Binding-site contacts:
Ligand atom C17 contacts residue GLY268 of chain 2.A at 3.7 Å.
Ligand atom O2 contacts residue ILE178 of chain 2.A at 3.6 Å.
Ligand atom C2 contacts residue GLY268 of chain 2.A at 4.0 Å.
Ligand atom C17 contacts residue IMP1 of chain 2.C at 3.7 Å.
Ligand atom O5 contacts residue SER129 of chain 2.A at 2.7 Å (h-bond).
Ligand atom C12 contacts residue SER128 of chain 2.A at 4.0 Å.
Ligand atom O4 contacts residue IMP1 of chain 2.C at 3.0 Å.
Ligand atom O6 contacts residue SER129 of chain 2.A at 3.0 Å (h-bond).
Ligand atom C1 contacts residue THR186 of chain 2.A at 3.9 Å.
Ligand atom C11 contacts residue IMP1 of chain 2.C at 3.9 Å.
Ligand atom C7 contacts residue SER128 of chain 2.A at 3.7 Å.
Ligand atom O2 contacts residue GLY179 of chain 2.A at 3.4 Å (h-bond).
Ligand atom C11 contacts residue SER129 of chain 2.A at 3.8 Å.
Ligand atom C10 contacts residue IMP1 of chain 2.C at 3.9 Å.
Ligand atom C8 contacts residue SER128 of chain 2.A at 3.9 Å.
Ligand atom O4 contacts residue THR186 of chain 2.A at 3.7 Å.
Ligand atom C16 contacts residue SER129 of chain 2.A at 3.6 Å.
Ligand atom C9 contacts residue GLY268 of chain 2.A at 3.9 Å.
Ligand atom C12 contacts residue IMP1 of chain 2.C at 3.7 Å.
Ligand atom C8 contacts residue SER129 of chain 2.A at 4.0 Å.
Ligand atom C10 contacts residue GLY177 of chain 2.A at 3.0 Å.
Ligand atom C9 contacts residue MET267 of chain 2.A at 3.3 Å (hydrophobic).
Ligand atom O1 contacts residue THR186 of chain 2.A at 2.8 Å (h-bond).
Ligand atom O1 contacts residue CYS184 of chain 2.A at 3.7 Å.
Ligand atom O4 contacts residue SER129 of chain 2.A at 3.9 Å.
Ligand atom C7 contacts residue ASN156 of chain 2.A at 3.7 Å.
Ligand atom C14 contacts residue IMP1 of chain 2.C at 3.7 Å.
Ligand atom C15 contacts residue SER129 of chain 2.A at 3.6 Å.
Ligand atom O6 contacts residue SER128 of chain 2.A at 3.5 Å.
Ligand atom C10 contacts residue ASN156 of chain 2.A at 3.5 Å.
Ligand atom C6 contacts residue SER129 of chain 2.A at 3.4 Å.
Ligand atom O1 contacts residue IMP1 of chain 2.C at 3.5 Å.
Ligand atom C1 contacts residue IMP1 of chain 2.C at 3.6 Å.
Ligand atom C7 contacts residue IMP1 of chain 2.C at 3.4 Å.
Ligand atom C15 contacts residue IMP1 of chain 2.C at 3.3 Å.
Ligand atom C8 contacts residue ASP127 of chain 2.A at 3.8 Å.
Ligand atom O2 contacts residue GLY177 of chain 2.A at 3.2 Å (h-bond).
Ligand atom C16 contacts residue IMP1 of chain 2.C at 3.4 Å.
Ligand atom C1 contacts residue GLY179 of chain 2.A at 3.9 Å.
Ligand atom O1 contacts residue GLY179 of chain 2.A at 3.6 Å (h-bond).

Sequence of chain 2.A:
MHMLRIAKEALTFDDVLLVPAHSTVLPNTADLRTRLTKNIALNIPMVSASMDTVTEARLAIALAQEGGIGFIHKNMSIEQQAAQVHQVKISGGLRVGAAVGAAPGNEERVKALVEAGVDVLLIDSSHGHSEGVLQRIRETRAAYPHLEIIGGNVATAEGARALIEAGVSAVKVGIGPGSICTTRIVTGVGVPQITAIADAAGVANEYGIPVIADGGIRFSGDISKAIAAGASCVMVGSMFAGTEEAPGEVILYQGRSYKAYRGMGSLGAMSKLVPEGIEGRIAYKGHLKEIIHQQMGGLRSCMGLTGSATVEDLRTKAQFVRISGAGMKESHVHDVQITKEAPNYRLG

The small molecule below binds the protein below.
Small molecule (SMILES): COc1c(C)c2c(c(O)c1C/C=C(\C)CCC(=O)O)C(=O)OC2